Binding-site contacts:
Ligand atom N2 contacts residue ASN616 of chain 1.A at 2.9 Å (h-bond).
Ligand atom O5 contacts residue ASN616 of chain 1.A at 2.4 Å (h-bond).
Ligand atom C4 contacts residue ASN616 of chain 1.A at 4.2 Å.
Ligand atom C1 contacts residue ASN616 of chain 1.A at 1.4 Å.
Ligand atom C8 contacts residue VAL615 of chain 1.A at 4.2 Å (hydrophobic).
Ligand atom C8 contacts residue ASP614 of chain 1.A at 3.5 Å.
Ligand atom C7 contacts residue ASN616 of chain 1.A at 3.9 Å.
Ligand atom O7 contacts residue ASN616 of chain 1.A at 4.4 Å.
Ligand atom C2 contacts residue ASN616 of chain 1.A at 2.5 Å.
Ligand atom C5 contacts residue ASN616 of chain 1.A at 3.7 Å.
Ligand atom C3 contacts residue ASN616 of chain 1.A at 3.8 Å.

The protein below binds the small molecule below.
Small molecule (SMILES): CC(=O)N[C@@H]1[C@@H](O)[C@H](O)[C@@H](CO)O[C@H]1O

Sequence of chain 1.A:
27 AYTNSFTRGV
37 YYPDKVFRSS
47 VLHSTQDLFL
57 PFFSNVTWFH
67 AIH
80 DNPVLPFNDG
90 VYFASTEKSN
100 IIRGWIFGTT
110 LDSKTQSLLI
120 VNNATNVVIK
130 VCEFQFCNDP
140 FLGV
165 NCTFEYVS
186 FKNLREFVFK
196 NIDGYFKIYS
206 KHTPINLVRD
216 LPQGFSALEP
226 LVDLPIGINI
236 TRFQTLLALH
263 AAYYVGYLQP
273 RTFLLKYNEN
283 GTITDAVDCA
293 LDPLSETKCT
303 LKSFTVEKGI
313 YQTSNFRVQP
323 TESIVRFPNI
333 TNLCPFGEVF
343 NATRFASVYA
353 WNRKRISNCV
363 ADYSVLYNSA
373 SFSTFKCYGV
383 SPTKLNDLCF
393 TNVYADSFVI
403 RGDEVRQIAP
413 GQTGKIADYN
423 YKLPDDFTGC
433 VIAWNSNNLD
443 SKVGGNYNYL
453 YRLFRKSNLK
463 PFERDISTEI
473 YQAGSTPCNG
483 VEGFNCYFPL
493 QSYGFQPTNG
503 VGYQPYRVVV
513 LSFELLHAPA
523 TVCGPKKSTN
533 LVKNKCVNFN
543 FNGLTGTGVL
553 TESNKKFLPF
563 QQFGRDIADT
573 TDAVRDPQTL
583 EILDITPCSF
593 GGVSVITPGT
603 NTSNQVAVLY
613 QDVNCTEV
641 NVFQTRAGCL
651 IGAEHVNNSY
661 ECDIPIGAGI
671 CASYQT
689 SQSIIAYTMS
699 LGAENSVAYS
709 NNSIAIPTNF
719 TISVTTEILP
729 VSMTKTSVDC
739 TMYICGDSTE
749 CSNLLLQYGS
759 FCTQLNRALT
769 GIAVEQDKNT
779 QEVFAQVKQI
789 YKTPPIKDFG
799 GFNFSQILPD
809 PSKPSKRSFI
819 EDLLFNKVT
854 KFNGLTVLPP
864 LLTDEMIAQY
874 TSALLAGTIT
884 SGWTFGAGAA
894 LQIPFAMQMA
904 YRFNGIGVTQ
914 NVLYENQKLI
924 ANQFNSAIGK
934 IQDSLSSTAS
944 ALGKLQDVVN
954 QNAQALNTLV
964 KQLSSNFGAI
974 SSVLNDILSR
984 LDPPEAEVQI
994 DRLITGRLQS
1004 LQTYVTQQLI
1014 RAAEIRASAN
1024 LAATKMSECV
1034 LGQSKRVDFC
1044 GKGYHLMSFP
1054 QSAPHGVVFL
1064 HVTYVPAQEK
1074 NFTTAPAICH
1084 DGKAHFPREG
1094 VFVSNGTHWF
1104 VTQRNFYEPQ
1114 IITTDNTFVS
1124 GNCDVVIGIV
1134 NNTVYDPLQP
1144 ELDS